Binding-site contacts:
Ligand atom O contacts residue ASN281 of chain 5.W at 2.6 Å (h-bond).
Ligand atom O contacts residue THR235 of chain 5.W at 3.0 Å (h-bond).
Ligand atom C contacts residue ASN227 of chain 5.W at 3.5 Å.
Ligand atom CG1 contacts residue TYR94 of chain 5.W at 3.8 Å (hydrophobic).
Ligand atom C contacts residue LEU286 of chain 5.W at 3.8 Å (hydrophobic).
Ligand atom CD1 contacts residue TYR91 of chain 5.W at 3.9 Å (hydrophobic).
Ligand atom CG1 contacts residue VAL280 of chain 5.W at 4.0 Å (hydrophobic).
Ligand atom CG2 contacts residue HIS277 of chain 5.W at 3.3 Å.
Ligand atom O contacts residue THR235 of chain 5.W at 3.1 Å (h-bond).
Ligand atom N contacts residue ASN227 of chain 5.W at 3.0 Å (h-bond).
Ligand atom C contacts residue TYR94 of chain 5.W at 4.0 Å (hydrophobic).
Ligand atom N contacts residue THR235 of chain 5.W at 3.5 Å (h-bond).
Ligand atom CG2 contacts residue GLU236 of chain 5.W at 3.3 Å.
Ligand atom O contacts residue LYS234 of chain 5.W at 3.6 Å.
Ligand atom CD contacts residue TYR273 of chain 5.W at 3.3 Å (hydrophobic).
Ligand atom C contacts residue THR235 of chain 5.W at 3.6 Å.
Ligand atom N contacts residue TYR273 of chain 5.W at 3.9 Å.
Ligand atom CB contacts residue ASP233 of chain 5.W at 3.0 Å.
Ligand atom C contacts residue THR235 of chain 5.W at 3.6 Å.
Ligand atom CA contacts residue THR235 of chain 5.W at 3.6 Å.
Ligand atom CG contacts residue LYS234 of chain 5.W at 3.3 Å.
Ligand atom CG contacts residue HIS277 of chain 5.W at 3.8 Å.
Ligand atom C contacts residue ASN281 of chain 5.W at 3.8 Å.
Ligand atom CG contacts residue ASP233 of chain 5.W at 3.0 Å.
Ligand atom CA contacts residue ASN227 of chain 5.W at 3.7 Å.
Ligand atom CG2 contacts residue LEU286 of chain 5.W at 3.7 Å (hydrophobic).
Ligand atom CG2 contacts residue ASN281 of chain 5.W at 3.6 Å.
Ligand atom CB contacts residue LEU286 of chain 5.W at 3.9 Å (hydrophobic).
Ligand atom O contacts residue LEU286 of chain 5.W at 3.2 Å.
Ligand atom CD contacts residue HIS277 of chain 5.W at 3.9 Å.
Ligand atom CD1 contacts residue TYR94 of chain 5.W at 3.5 Å (hydrophobic).
Ligand atom O contacts residue HIS277 of chain 5.W at 3.4 Å.
Ligand atom C contacts residue THR235 of chain 5.W at 3.6 Å.
Ligand atom CB contacts residue HIS277 of chain 5.W at 3.7 Å.
Ligand atom CG contacts residue TYR273 of chain 5.W at 3.6 Å (hydrophobic).
Ligand atom O contacts residue ASN227 of chain 5.W at 3.6 Å.
Ligand atom CB contacts residue TYR238 of chain 5.W at 3.6 Å (hydrophobic).
Ligand atom O contacts residue TYR94 of chain 5.W at 2.9 Å.
Ligand atom N contacts residue THR235 of chain 5.W at 3.9 Å.
Ligand atom CG2 contacts residue PHE278 of chain 5.W at 3.7 Å (hydrophobic).

A protein and the small-molecule ligand that binds it are described below.
Small molecule (SMILES): CC[C@H](C)[C@H](NC(=O)[C@H](CO)NC(=O)[C@H](CCCN=C(N)N)NC(=O)[C@@H](NC(=O)[C@@H]1CCCN1C(=O)[C@@H]1CCCN1C(=O)[C@H](C)N)C(C)C)C(=O)N[C@H](C=O)Cc1ccc(O)cc1

Sequence of chain 5.W:
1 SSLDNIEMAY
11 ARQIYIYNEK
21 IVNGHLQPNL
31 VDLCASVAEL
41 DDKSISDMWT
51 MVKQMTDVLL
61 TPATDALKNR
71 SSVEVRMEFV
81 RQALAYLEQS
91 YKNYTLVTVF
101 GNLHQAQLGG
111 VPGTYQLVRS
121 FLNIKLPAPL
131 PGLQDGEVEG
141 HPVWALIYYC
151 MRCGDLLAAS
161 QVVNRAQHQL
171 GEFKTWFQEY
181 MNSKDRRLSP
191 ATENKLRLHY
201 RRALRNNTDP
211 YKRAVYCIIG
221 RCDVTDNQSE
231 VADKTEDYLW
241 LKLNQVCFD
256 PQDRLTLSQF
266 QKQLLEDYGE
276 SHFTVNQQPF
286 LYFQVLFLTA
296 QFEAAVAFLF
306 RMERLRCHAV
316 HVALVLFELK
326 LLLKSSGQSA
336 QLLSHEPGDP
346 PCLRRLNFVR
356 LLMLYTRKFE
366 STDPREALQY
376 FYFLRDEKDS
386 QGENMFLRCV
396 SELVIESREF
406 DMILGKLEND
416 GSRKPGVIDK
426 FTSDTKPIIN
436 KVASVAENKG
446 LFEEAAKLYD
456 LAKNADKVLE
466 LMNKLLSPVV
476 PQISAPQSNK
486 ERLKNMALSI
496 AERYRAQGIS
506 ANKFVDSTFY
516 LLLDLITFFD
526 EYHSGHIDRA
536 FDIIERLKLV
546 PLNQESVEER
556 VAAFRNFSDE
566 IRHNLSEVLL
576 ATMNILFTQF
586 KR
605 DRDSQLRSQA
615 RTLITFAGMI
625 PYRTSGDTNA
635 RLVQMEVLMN